A small-molecule ligand and the protein it binds are described below.
Small molecule (SMILES): CC(=O)N[C@H]1CO[C@H](CO[C@@H]2O[C@@H](C)[C@@H](O)[C@@H](O)[C@@H]2O)[C@@H](O)[C@@H]1O

Binding-site contacts:
Ligand atom C5 contacts residue ASP234 of chain 1.A at 4.5 Å.
Ligand atom C6 contacts residue ASP234 of chain 1.A at 3.8 Å.
Ligand atom C3 contacts residue ASN255 of chain 1.A at 3.7 Å.
Ligand atom C4 contacts residue ASN255 of chain 1.A at 4.2 Å.
Ligand atom C7 contacts residue ASN255 of chain 1.A at 3.1 Å.
Ligand atom C2 contacts residue ASN255 of chain 1.A at 2.5 Å.
Ligand atom C5 contacts residue ASN255 of chain 1.A at 3.7 Å.
Ligand atom N2 contacts residue ASN255 of chain 1.A at 2.9 Å (h-bond).
Ligand atom C1 contacts residue ASN255 of chain 1.A at 1.4 Å.
Ligand atom O2 contacts residue ARG252 of chain 1.A at 4.3 Å.
Ligand atom C8 contacts residue ASN255 of chain 1.A at 4.3 Å.
Ligand atom C1 contacts residue SER257 of chain 1.A at 4.5 Å.
Ligand atom O4 contacts residue ASP234 of chain 1.A at 2.9 Å (salt-bridge).
Ligand atom O7 contacts residue ASN255 of chain 1.A at 3.0 Å (h-bond).
Ligand atom O7 contacts residue TYR245 of chain 1.A at 4.1 Å.
Ligand atom O5 contacts residue ASN255 of chain 1.A at 2.3 Å (h-bond).
Ligand atom O2 contacts residue PHE258 of chain 1.A at 4.5 Å.
Ligand atom C4 contacts residue ASP234 of chain 1.A at 4.1 Å.

Sequence of chain 1.A:
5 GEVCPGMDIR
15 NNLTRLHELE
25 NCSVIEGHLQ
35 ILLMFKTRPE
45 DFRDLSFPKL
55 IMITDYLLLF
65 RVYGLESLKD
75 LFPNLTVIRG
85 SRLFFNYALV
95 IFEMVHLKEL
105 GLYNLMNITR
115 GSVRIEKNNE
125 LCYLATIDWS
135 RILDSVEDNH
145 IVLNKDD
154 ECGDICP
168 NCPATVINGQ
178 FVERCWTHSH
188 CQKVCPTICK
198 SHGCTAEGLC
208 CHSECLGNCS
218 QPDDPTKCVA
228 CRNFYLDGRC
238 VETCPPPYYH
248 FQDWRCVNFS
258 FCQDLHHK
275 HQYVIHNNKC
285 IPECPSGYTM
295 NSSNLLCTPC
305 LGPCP